Binding-site contacts:
Ligand atom C5 contacts residue ASN1132 of chain 1.C at 3.6 Å.
Ligand atom C7 contacts residue ASN1132 of chain 1.C at 3.1 Å.
Ligand atom C4 contacts residue ASN1132 of chain 1.C at 4.2 Å.
Ligand atom C2 contacts residue ASN1132 of chain 1.C at 2.4 Å.
Ligand atom C3 contacts residue ASN1132 of chain 1.C at 3.8 Å.
Ligand atom O5 contacts residue ASN1132 of chain 1.C at 2.3 Å (h-bond).
Ligand atom C8 contacts residue ASN1132 of chain 1.C at 4.3 Å.
Ligand atom O7 contacts residue ASN1132 of chain 1.C at 2.9 Å (h-bond).
Ligand atom C1 contacts residue ASN1132 of chain 1.C at 1.4 Å.
Ligand atom N2 contacts residue ASN1132 of chain 1.C at 2.9 Å (h-bond).

This small molecule binds to this protein.
Small molecule (SMILES): CC(=O)N[C@H]1[C@H](O[C@H]2[C@H](O)[C@@H](NC(C)=O)CO[C@@H]2CO)O[C@H](CO)[C@@H](O)[C@@H]1O

Sequence of chain 1.C:
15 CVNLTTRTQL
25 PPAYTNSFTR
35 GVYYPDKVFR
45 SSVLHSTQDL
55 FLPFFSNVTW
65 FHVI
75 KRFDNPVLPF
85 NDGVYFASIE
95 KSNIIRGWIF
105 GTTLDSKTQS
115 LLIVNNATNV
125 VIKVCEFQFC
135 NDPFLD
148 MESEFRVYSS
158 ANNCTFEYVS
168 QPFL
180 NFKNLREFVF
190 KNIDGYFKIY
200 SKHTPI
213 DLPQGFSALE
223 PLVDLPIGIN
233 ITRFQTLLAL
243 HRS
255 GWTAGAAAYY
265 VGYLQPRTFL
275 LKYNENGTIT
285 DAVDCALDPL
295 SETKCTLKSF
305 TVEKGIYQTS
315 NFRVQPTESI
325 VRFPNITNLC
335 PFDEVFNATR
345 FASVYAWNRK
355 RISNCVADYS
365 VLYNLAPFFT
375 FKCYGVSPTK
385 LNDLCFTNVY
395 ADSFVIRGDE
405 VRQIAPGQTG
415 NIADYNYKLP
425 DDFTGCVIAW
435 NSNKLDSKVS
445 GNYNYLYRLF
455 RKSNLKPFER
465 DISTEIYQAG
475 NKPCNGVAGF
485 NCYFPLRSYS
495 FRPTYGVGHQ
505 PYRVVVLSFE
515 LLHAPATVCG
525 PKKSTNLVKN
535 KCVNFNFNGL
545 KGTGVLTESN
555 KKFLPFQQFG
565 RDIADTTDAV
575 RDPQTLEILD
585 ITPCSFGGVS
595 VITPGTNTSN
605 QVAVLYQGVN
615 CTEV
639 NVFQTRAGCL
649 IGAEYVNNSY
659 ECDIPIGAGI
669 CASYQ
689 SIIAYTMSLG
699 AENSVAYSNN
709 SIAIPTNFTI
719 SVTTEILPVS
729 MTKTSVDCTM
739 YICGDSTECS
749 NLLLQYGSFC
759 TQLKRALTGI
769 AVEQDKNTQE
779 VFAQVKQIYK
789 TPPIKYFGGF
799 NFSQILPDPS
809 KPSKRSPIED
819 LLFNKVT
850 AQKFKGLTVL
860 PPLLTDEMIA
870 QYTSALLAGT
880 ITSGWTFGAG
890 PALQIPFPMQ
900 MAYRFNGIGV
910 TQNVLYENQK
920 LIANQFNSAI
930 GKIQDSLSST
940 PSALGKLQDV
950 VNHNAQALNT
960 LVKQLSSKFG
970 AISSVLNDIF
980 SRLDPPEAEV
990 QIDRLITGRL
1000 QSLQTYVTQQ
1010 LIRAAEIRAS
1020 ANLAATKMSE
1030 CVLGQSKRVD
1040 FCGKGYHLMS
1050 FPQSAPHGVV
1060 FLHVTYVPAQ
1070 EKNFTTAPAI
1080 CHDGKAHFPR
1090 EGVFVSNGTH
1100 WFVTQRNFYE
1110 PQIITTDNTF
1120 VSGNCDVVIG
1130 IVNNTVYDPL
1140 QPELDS